Sequence of chain 1.C:
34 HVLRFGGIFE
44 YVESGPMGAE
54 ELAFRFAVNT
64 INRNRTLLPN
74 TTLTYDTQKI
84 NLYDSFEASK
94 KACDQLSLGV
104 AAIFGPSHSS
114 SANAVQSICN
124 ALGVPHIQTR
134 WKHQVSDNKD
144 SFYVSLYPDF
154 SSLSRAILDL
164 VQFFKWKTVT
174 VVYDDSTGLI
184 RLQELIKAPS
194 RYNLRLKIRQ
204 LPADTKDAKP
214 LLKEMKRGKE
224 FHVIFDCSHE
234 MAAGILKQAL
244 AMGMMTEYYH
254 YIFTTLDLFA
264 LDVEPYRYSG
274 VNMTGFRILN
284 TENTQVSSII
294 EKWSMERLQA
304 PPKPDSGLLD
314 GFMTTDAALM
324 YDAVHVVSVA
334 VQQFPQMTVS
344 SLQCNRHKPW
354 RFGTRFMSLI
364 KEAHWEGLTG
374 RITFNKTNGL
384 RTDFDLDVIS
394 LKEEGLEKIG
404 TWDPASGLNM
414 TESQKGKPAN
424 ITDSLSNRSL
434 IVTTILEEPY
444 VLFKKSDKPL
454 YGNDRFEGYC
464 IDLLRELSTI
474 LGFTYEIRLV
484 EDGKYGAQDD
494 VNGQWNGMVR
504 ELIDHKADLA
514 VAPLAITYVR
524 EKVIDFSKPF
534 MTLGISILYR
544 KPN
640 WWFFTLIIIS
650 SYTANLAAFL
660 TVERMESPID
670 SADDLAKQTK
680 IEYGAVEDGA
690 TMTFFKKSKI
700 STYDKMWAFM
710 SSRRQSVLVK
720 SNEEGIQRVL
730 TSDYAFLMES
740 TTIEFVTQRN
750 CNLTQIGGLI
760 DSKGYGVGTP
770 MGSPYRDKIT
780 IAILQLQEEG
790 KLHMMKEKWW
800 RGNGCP

Binding-site contacts:
Ligand atom O5 contacts residue THR69 of chain 1.C at 4.3 Å.
Ligand atom C2 contacts residue THR69 of chain 1.C at 4.3 Å.
Ligand atom C8 contacts residue ASN67 of chain 1.C at 3.8 Å.
Ligand atom C1 contacts residue THR69 of chain 1.C at 3.8 Å.
Ligand atom C1 contacts residue ASN67 of chain 1.C at 1.4 Å.
Ligand atom C7 contacts residue ASN67 of chain 1.C at 3.4 Å.
Ligand atom N2 contacts residue ASN67 of chain 1.C at 3.0 Å (h-bond).
Ligand atom C2 contacts residue ASN67 of chain 1.C at 2.5 Å.
Ligand atom O5 contacts residue ASN67 of chain 1.C at 2.3 Å (h-bond).
Ligand atom O7 contacts residue ASN67 of chain 1.C at 3.2 Å (h-bond).
Ligand atom N2 contacts residue THR69 of chain 1.C at 4.0 Å.
Ligand atom C6 contacts residue TRP368 of chain 1.C at 3.9 Å (hydrophobic).
Ligand atom C4 contacts residue ASN67 of chain 1.C at 4.2 Å.
Ligand atom C5 contacts residue ASN67 of chain 1.C at 3.6 Å.
Ligand atom C3 contacts residue ASN67 of chain 1.C at 3.9 Å.
Ligand atom C5 contacts residue THR69 of chain 1.C at 4.3 Å.
Ligand atom O6 contacts residue TRP368 of chain 1.C at 4.0 Å.

This protein binds this small molecule.
Small molecule (SMILES): CC(=O)N[C@@H]1[C@@H](O)[C@H](O)[C@@H](CO)O[C@H]1O